Sequence of chain 5.A:
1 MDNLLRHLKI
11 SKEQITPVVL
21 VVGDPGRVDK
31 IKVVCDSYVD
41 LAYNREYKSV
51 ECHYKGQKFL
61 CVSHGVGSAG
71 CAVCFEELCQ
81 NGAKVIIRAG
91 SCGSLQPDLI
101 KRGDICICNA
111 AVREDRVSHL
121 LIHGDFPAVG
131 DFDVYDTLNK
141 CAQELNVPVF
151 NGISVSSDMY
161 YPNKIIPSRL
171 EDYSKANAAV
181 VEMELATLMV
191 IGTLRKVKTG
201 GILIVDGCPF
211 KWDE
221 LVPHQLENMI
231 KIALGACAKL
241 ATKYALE

A protein and the small-molecule ligand that binds it are described below.
Small molecule (SMILES): O=c1[nH]cnc2c1ncn2[C@@H]1O[C@H](CO)[C@@H](O)[C@H]1O

Sequence of chain 1.A:
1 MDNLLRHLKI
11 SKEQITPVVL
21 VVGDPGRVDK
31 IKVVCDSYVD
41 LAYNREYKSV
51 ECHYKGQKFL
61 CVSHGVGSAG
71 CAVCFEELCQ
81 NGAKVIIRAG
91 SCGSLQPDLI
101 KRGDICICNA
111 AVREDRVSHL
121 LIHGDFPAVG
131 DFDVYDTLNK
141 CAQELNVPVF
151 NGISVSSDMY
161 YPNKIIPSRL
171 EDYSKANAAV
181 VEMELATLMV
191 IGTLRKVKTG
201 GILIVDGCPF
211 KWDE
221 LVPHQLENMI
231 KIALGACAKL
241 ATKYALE

Binding-site contacts:
Ligand atom C5' contacts residue TYR160 of chain 1.A at 3.8 Å (hydrophobic).
Ligand atom O6 contacts residue VAL181 of chain 1.A at 3.8 Å.
Ligand atom N3 contacts residue GLU182 of chain 1.A at 3.8 Å.
Ligand atom O3' contacts residue MET183 of chain 1.A at 4.0 Å.
Ligand atom O2' contacts residue MET183 of chain 1.A at 3.3 Å (h-bond).
Ligand atom C2' contacts residue MET183 of chain 1.A at 3.7 Å (hydrophobic).
Ligand atom N7 contacts residue ASP206 of chain 1.A at 3.8 Å.
Ligand atom C5 contacts residue GLY93 of chain 1.A at 3.8 Å.
Ligand atom C5 contacts residue VAL181 of chain 1.A at 3.9 Å (hydrophobic).
Ligand atom O2' contacts residue GLU182 of chain 1.A at 3.9 Å.
Ligand atom N9 contacts residue SER91 of chain 1.A at 3.9 Å.
Ligand atom C3' contacts residue MET183 of chain 1.A at 3.5 Å (hydrophobic).
Ligand atom O5' contacts residue HIS7 of chain 5.A at 2.8 Å (h-bond).
Ligand atom C6 contacts residue VAL181 of chain 1.A at 3.8 Å (hydrophobic).
Ligand atom N7 contacts residue GLY93 of chain 1.A at 3.5 Å (h-bond).
Ligand atom C8 contacts residue CYS92 of chain 1.A at 3.7 Å (hydrophobic).
Ligand atom C8 contacts residue ASP206 of chain 1.A at 3.1 Å.
Ligand atom O5' contacts residue ARG45 of chain 5.A at 3.6 Å.
Ligand atom C5' contacts residue HIS7 of chain 5.A at 3.5 Å.
Ligand atom C8 contacts residue SER91 of chain 1.A at 3.6 Å.
Ligand atom O3' contacts residue VAL66 of chain 1.A at 3.8 Å.
Ligand atom N1 contacts residue VAL181 of chain 1.A at 3.8 Å.
Ligand atom N3 contacts residue TYR160 of chain 1.A at 3.9 Å.
Ligand atom N3 contacts residue VAL181 of chain 1.A at 4.0 Å.
Ligand atom N1 contacts residue TYR160 of chain 1.A at 3.9 Å.
Ligand atom O4' contacts residue SER91 of chain 1.A at 2.9 Å (h-bond).
Ligand atom C6 contacts residue TRP212 of chain 1.A at 4.0 Å (hydrophobic).
Ligand atom O6 contacts residue PRO209 of chain 1.A at 3.9 Å.
Ligand atom O3' contacts residue GLU184 of chain 1.A at 3.0 Å (salt-bridge).
Ligand atom C4 contacts residue VAL181 of chain 1.A at 3.9 Å (hydrophobic).
Ligand atom C2 contacts residue TYR160 of chain 1.A at 3.7 Å (hydrophobic).
Ligand atom O2' contacts residue GLU184 of chain 1.A at 2.9 Å (salt-bridge).
Ligand atom N3 contacts residue MET183 of chain 1.A at 3.5 Å.
Ligand atom C6 contacts residue TYR160 of chain 1.A at 4.0 Å (hydrophobic).
Ligand atom C4' contacts residue ARG45 of chain 5.A at 3.9 Å.
Ligand atom C8 contacts residue GLY93 of chain 1.A at 4.0 Å.
Ligand atom C1' contacts residue SER91 of chain 1.A at 3.2 Å.
Ligand atom N7 contacts residue CYS92 of chain 1.A at 3.6 Å.
Ligand atom C2 contacts residue MET183 of chain 1.A at 3.8 Å (hydrophobic).
Ligand atom O6 contacts residue TRP212 of chain 1.A at 3.3 Å.